Sequence of chain 1.B:
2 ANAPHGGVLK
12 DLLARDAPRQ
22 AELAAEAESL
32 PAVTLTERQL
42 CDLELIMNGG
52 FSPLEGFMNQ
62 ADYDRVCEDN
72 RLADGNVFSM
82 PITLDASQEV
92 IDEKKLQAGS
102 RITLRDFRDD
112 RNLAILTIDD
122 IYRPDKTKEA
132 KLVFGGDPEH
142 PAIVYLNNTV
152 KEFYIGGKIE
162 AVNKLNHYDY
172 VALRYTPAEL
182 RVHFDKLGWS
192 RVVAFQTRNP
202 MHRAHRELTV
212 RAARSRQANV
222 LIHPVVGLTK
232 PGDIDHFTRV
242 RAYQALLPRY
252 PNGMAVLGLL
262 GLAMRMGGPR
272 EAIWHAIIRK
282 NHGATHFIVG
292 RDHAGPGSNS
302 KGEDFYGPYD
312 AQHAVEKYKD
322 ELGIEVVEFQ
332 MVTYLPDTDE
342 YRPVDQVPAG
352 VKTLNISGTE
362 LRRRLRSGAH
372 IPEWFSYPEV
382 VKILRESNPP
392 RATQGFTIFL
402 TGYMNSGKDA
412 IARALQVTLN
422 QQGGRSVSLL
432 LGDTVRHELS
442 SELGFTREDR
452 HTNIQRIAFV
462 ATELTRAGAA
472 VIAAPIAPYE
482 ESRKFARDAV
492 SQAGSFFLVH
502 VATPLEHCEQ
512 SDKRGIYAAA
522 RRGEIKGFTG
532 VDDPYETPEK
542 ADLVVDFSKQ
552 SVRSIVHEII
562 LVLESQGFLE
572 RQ

Binding-site contacts:
Ligand atom C4 contacts residue PHE446 of chain 1.B at 3.6 Å (hydrophobic).
Ligand atom N1 contacts residue ARG451 of chain 1.B at 2.6 Å (salt-bridge).
Ligand atom C6 contacts residue PHE446 of chain 1.B at 3.6 Å (hydrophobic).
Ligand atom C3' contacts residue ASP434 of chain 1.B at 3.3 Å.
Ligand atom O5' contacts residue PHE446 of chain 1.B at 3.6 Å.
Ligand atom O2B contacts residue ASN454 of chain 1.B at 3.1 Å (h-bond).
Ligand atom O1A contacts residue ILE477 of chain 1.B at 2.8 Å (h-bond).
Ligand atom C6 contacts residue ARG451 of chain 1.B at 3.1 Å.
Ligand atom O2B contacts residue ARG437 of chain 1.B at 2.6 Å (salt-bridge).
Ligand atom O3A contacts residue ARG437 of chain 1.B at 3.6 Å.
Ligand atom O2A contacts residue ASN454 of chain 1.B at 3.2 Å (h-bond).
Ligand atom C2 contacts residue ARG451 of chain 1.B at 3.5 Å.
Ligand atom O3B contacts residue ARG451 of chain 1.B at 3.5 Å.
Ligand atom N6 contacts residue PHE529 of chain 1.B at 3.3 Å.
Ligand atom N6 contacts residue GLY528 of chain 1.B at 3.1 Å (h-bond).
Ligand atom N3 contacts residue PHE529 of chain 1.B at 3.6 Å.
Ligand atom N6 contacts residue LYS527 of chain 1.B at 3.6 Å (salt-bridge).
Ligand atom O1B contacts residue PRO476 of chain 1.B at 3.6 Å.
Ligand atom O2' contacts residue MET405 of chain 1.B at 3.1 Å.
Ligand atom N6 contacts residue ARG451 of chain 1.B at 3.2 Å (salt-bridge).
Ligand atom N7 contacts residue PHE446 of chain 1.B at 3.4 Å.
Ligand atom C5' contacts residue ILE477 of chain 1.B at 3.6 Å (hydrophobic).
Ligand atom C2 contacts residue THR530 of chain 1.B at 3.7 Å.
Ligand atom C4' contacts residue ASP434 of chain 1.B at 3.5 Å.
Ligand atom PA contacts residue ARG437 of chain 1.B at 3.7 Å.
Ligand atom O1B contacts residue ILE477 of chain 1.B at 3.1 Å (h-bond).
Ligand atom O1A contacts residue PRO476 of chain 1.B at 3.6 Å.
Ligand atom N1 contacts residue PHE529 of chain 1.B at 3.5 Å.
Ligand atom O3B contacts residue PRO479 of chain 1.B at 3.1 Å.
Ligand atom N6 contacts residue PHE446 of chain 1.B at 3.6 Å.
Ligand atom O1B contacts residue ALA478 of chain 1.B at 3.0 Å (h-bond).
Ligand atom C2 contacts residue ILE477 of chain 1.B at 3.7 Å (hydrophobic).
Ligand atom C5 contacts residue PHE446 of chain 1.B at 3.5 Å (hydrophobic).
Ligand atom N9 contacts residue PHE446 of chain 1.B at 3.6 Å.
Ligand atom C6 contacts residue PHE529 of chain 1.B at 3.6 Å (hydrophobic).
Ligand atom O2A contacts residue ARG437 of chain 1.B at 2.7 Å (salt-bridge).
Ligand atom C8 contacts residue PHE446 of chain 1.B at 3.4 Å (hydrophobic).
Ligand atom O3' contacts residue ASP434 of chain 1.B at 2.6 Å (salt-bridge).
Ligand atom N1 contacts residue THR530 of chain 1.B at 3.3 Å (h-bond).
Ligand atom O2' contacts residue ILE517 of chain 1.B at 3.7 Å.

This protein binds this small molecule.
Small molecule (SMILES): Nc1ncnc2c1ncn2[C@@H]1O[C@H](CO[P](=O)(O)OS(=O)(=O)O)[C@@H](O)[C@H]1O